A small-molecule ligand and the protein it binds are described below.
Small molecule (SMILES): O=P(O)(O)OC[C@H]1O[C@H](O[P](=O)([O-])O)[C@H](O)[C@@H](O)[C@@H]1O

Binding-site contacts:
Ligand atom O3 contacts residue ARG125 of chain 1.A at 3.0 Å (salt-bridge).
Ligand atom O1 contacts residue SER181 of chain 1.A at 3.9 Å.
Ligand atom C5 contacts residue GLY178 of chain 1.A at 3.8 Å.
Ligand atom O1X contacts residue ARG143 of chain 1.A at 3.0 Å (salt-bridge).
Ligand atom P' contacts residue GLY178 of chain 1.A at 4.1 Å.
Ligand atom O4 contacts residue GLY177 of chain 1.A at 4.0 Å.
Ligand atom O2X contacts residue GLN179 of chain 1.A at 3.6 Å (h-bond).
Ligand atom P' contacts residue SER181 of chain 1.A at 4.2 Å.
Ligand atom O3P contacts residue GLY178 of chain 1.A at 3.8 Å.
Ligand atom O2X contacts residue ARG136 of chain 1.A at 3.7 Å.
Ligand atom O2 contacts residue SER181 of chain 1.A at 4.1 Å.
Ligand atom P' contacts residue ILE180 of chain 1.A at 4.2 Å.
Ligand atom O3 contacts residue ASP183 of chain 1.A at 2.9 Å (salt-bridge).
Ligand atom O2X contacts residue ARG143 of chain 1.A at 3.9 Å.
Ligand atom O1 contacts residue GLY178 of chain 1.A at 3.9 Å.
Ligand atom O2 contacts residue ARG125 of chain 1.A at 3.2 Å (salt-bridge).
Ligand atom P' contacts residue GLN179 of chain 1.A at 3.9 Å.
Ligand atom O2 contacts residue ASN130 of chain 1.A at 3.5 Å (h-bond).
Ligand atom P' contacts residue ARG136 of chain 1.A at 4.1 Å.
Ligand atom O1X contacts residue GLN179 of chain 1.A at 3.1 Å (h-bond).
Ligand atom C6 contacts residue GLY178 of chain 1.A at 3.9 Å.
Ligand atom O3X contacts residue ARG143 of chain 1.A at 3.1 Å (salt-bridge).
Ligand atom O1X contacts residue GLY178 of chain 1.A at 3.4 Å.
Ligand atom C3 contacts residue ASP183 of chain 1.A at 3.8 Å.
Ligand atom P' contacts residue ARG143 of chain 1.A at 3.7 Å.
Ligand atom C3 contacts residue ASN130 of chain 1.A at 4.0 Å.
Ligand atom O4 contacts residue ASP183 of chain 1.A at 3.1 Å (salt-bridge).
Ligand atom O2 contacts residue ARG136 of chain 1.A at 3.5 Å (salt-bridge).
Ligand atom O5 contacts residue GLY178 of chain 1.A at 4.2 Å.
Ligand atom O2X contacts residue SER181 of chain 1.A at 3.2 Å (h-bond).
Ligand atom C5 contacts residue GLY177 of chain 1.A at 3.9 Å.
Ligand atom O2X contacts residue ILE180 of chain 1.A at 3.1 Å.
Ligand atom C4 contacts residue ASP183 of chain 1.A at 3.9 Å.
Ligand atom O2X contacts residue GLY177 of chain 1.A at 4.2 Å.
Ligand atom C2 contacts residue ARG125 of chain 1.A at 4.0 Å.
Ligand atom O1 contacts residue GLY177 of chain 1.A at 4.2 Å.
Ligand atom C3 contacts residue ARG125 of chain 1.A at 4.1 Å.
Ligand atom O3X contacts residue ARG136 of chain 1.A at 3.0 Å (salt-bridge).
Ligand atom O6 contacts residue GLY178 of chain 1.A at 4.1 Å.
Ligand atom O3 contacts residue ASN130 of chain 1.A at 3.6 Å (h-bond).

Sequence of chain 1.A:
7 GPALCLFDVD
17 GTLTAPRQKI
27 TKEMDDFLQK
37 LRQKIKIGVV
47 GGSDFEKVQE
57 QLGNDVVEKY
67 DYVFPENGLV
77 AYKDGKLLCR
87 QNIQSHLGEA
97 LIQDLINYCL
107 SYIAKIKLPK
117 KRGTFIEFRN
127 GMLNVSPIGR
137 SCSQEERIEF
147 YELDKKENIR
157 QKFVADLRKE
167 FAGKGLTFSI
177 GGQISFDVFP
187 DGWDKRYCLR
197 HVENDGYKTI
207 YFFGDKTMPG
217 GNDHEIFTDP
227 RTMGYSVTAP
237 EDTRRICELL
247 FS